Sequence of chain 1.A:
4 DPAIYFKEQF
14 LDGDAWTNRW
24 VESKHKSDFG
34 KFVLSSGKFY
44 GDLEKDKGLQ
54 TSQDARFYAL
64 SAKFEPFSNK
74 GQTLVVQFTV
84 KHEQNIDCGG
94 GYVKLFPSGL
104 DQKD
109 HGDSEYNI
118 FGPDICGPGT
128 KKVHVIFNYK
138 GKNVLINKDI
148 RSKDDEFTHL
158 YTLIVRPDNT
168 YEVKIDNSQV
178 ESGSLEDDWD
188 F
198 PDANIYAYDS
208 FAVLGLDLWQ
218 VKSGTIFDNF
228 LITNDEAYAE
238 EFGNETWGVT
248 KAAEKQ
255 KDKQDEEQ

A small-molecule ligand and the protein it binds are described below.
Small molecule (SMILES): OC[C@H]1O[C@H](O[C@@H]2[C@H](O)[C@@H](O[C@@H]3[C@@H](O[C@H]4[C@@H](O)[C@H](O)[C@@H](CO)O[C@@H]4O)O[C@H](CO)[C@@H](O)[C@@H]3O)O[C@H](CO)[C@H]2O)[C@H](O)[C@@H](O)[C@@H]1O

Binding-site contacts:
Ligand atom O4 contacts residue TYR95 of chain 1.A at 2.8 Å (h-bond).
Ligand atom O2 contacts residue TYR114 of chain 1.A at 3.6 Å.
Ligand atom C4 contacts residue ASP121 of chain 1.A at 3.4 Å.
Ligand atom O6 contacts residue ASP214 of chain 1.A at 2.6 Å (salt-bridge).
Ligand atom O6 contacts residue PHE60 of chain 1.A at 3.6 Å.
Ligand atom C2 contacts residue LYS97 of chain 1.A at 3.7 Å.
Ligand atom C3 contacts residue TYR114 of chain 1.A at 3.5 Å (hydrophobic).
Ligand atom O5 contacts residue MSE117 of chain 1.A at 3.3 Å.
Ligand atom O2 contacts residue GLY110 of chain 1.A at 3.1 Å (h-bond).
Ligand atom C6 contacts residue ASP121 of chain 1.A at 3.4 Å.
Ligand atom C6 contacts residue ILE122 of chain 1.A at 3.8 Å (hydrophobic).
Ligand atom O3 contacts residue ASN140 of chain 1.A at 3.3 Å (h-bond).
Ligand atom O6 contacts residue TRP216 of chain 1.A at 3.8 Å.
Ligand atom C2 contacts residue TYR114 of chain 1.A at 3.6 Å (hydrophobic).
Ligand atom C2 contacts residue MSE117 of chain 1.A at 3.7 Å.
Ligand atom O6 contacts residue HIS131 of chain 1.A at 3.6 Å (h-bond).
Ligand atom O4 contacts residue LYS97 of chain 1.A at 3.9 Å.
Ligand atom C1 contacts residue CYS123 of chain 1.A at 3.9 Å (hydrophobic).
Ligand atom O3 contacts residue TYR114 of chain 1.A at 2.6 Å (h-bond).
Ligand atom O4 contacts residue ASP214 of chain 1.A at 2.6 Å (salt-bridge).
Ligand atom O6 contacts residue GLY92 of chain 1.A at 3.6 Å.
Ligand atom C5 contacts residue TYR95 of chain 1.A at 3.4 Å (hydrophobic).
Ligand atom C6 contacts residue HIS131 of chain 1.A at 3.9 Å.
Ligand atom C4 contacts residue TYR95 of chain 1.A at 3.5 Å (hydrophobic).
Ligand atom O2 contacts residue LYS97 of chain 1.A at 2.8 Å (salt-bridge).
Ligand atom O5 contacts residue TRP216 of chain 1.A at 3.5 Å.
Ligand atom O1 contacts residue CYS91 of chain 1.A at 3.8 Å.
Ligand atom C6 contacts residue CYS91 of chain 1.A at 3.7 Å (hydrophobic).
Ligand atom C6 contacts residue LEU215 of chain 1.A at 3.6 Å (hydrophobic).
Ligand atom O1 contacts residue TRP216 of chain 1.A at 3.3 Å (h-bond).
Ligand atom O4 contacts residue ASP121 of chain 1.A at 2.5 Å (salt-bridge).
Ligand atom C6 contacts residue ASP214 of chain 1.A at 3.2 Å.
Ligand atom C3 contacts residue TYR95 of chain 1.A at 3.8 Å (hydrophobic).
Ligand atom C1 contacts residue MSE117 of chain 1.A at 3.6 Å.
Ligand atom C4 contacts residue TYR114 of chain 1.A at 3.9 Å (hydrophobic).
Ligand atom C4 contacts residue ASP214 of chain 1.A at 3.4 Å.
Ligand atom C6 contacts residue TRP216 of chain 1.A at 3.6 Å (hydrophobic).
Ligand atom C4 contacts residue ILE133 of chain 1.A at 3.9 Å (hydrophobic).
Ligand atom O6 contacts residue GLY93 of chain 1.A at 3.3 Å (h-bond).
Ligand atom O6 contacts residue ASP121 of chain 1.A at 2.6 Å (salt-bridge).